Sequence of chain 1.N:
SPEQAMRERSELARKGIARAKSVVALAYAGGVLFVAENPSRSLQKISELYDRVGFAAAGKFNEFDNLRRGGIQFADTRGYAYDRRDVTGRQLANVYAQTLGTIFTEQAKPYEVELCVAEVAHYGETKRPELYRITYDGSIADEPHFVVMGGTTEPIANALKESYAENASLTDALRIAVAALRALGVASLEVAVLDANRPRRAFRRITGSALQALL

Sequence of chain 1.M:
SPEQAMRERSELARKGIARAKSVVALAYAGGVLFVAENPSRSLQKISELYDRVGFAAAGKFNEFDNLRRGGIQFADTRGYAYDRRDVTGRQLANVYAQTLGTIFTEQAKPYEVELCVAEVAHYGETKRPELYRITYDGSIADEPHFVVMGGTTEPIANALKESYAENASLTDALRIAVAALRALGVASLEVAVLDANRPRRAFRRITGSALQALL

The small molecule below binds the protein below.
Small molecule (SMILES): CC(C)C[C@H](NC(=O)[C@H](Cc1ccc(O)cc1)NC(=O)[C@H](CCC(N)=O)NC(=O)CN)C(=O)O

Binding-site contacts:
Ligand atom CZ contacts residue ARG26 of chain 1.N at 2.3 Å.
Ligand atom C contacts residue SER146 of chain 1.M at 3.4 Å.
Ligand atom O contacts residue GLY66 of chain 1.N at 1.7 Å (h-bond).
Ligand atom CA contacts residue SER146 of chain 1.M at 3.7 Å.
Ligand atom C contacts residue GLY66 of chain 1.N at 2.8 Å.
Ligand atom OH contacts residue GLU119 of chain 1.N at 4.0 Å.
Ligand atom CD1 contacts residue LEU50 of chain 1.N at 3.5 Å (hydrophobic).
Ligand atom O contacts residue LYS52 of chain 1.N at 3.4 Å (salt-bridge).
Ligand atom OXT contacts residue LYS52 of chain 1.N at 1.5 Å (salt-bridge).
Ligand atom CA contacts residue GLY66 of chain 1.N at 3.5 Å.
Ligand atom CD1 contacts residue ARG26 of chain 1.N at 4.0 Å.
Ligand atom CB contacts residue ARG26 of chain 1.N at 3.9 Å.
Ligand atom CD1 contacts residue PHE68 of chain 1.N at 4.1 Å (hydrophobic).
Ligand atom O contacts residue ALA27 of chain 1.N at 3.9 Å.
Ligand atom CB contacts residue SER146 of chain 1.M at 3.3 Å.
Ligand atom CB contacts residue LYS52 of chain 1.N at 3.1 Å.
Ligand atom N contacts residue ASP144 of chain 1.M at 4.0 Å.
Ligand atom N contacts residue LYS52 of chain 1.N at 4.2 Å.
Ligand atom CD contacts residue LEU50 of chain 1.N at 4.0 Å (hydrophobic).
Ligand atom O contacts residue SER146 of chain 1.M at 4.1 Å.
Ligand atom O contacts residue ALA65 of chain 1.N at 4.0 Å.
Ligand atom N contacts residue SER146 of chain 1.M at 3.2 Å (h-bond).
Ligand atom CA contacts residue LYS52 of chain 1.N at 2.9 Å.
Ligand atom OXT contacts residue GLY66 of chain 1.N at 3.7 Å.
Ligand atom CE2 contacts residue GLY23 of chain 1.N at 4.1 Å.
Ligand atom CG contacts residue ARG26 of chain 1.N at 3.8 Å.
Ligand atom CD2 contacts residue ARG26 of chain 1.N at 3.0 Å.
Ligand atom CE1 contacts residue ARG26 of chain 1.N at 3.2 Å.
Ligand atom CA contacts residue SER146 of chain 1.M at 3.8 Å.
Ligand atom OH contacts residue ARG26 of chain 1.N at 2.0 Å (salt-bridge).
Ligand atom N contacts residue GLY66 of chain 1.N at 3.1 Å (h-bond).
Ligand atom CG contacts residue LYS52 of chain 1.N at 4.2 Å.
Ligand atom NE2 contacts residue LEU50 of chain 1.N at 2.9 Å.
Ligand atom NE2 contacts residue ILE147 of chain 1.M at 3.7 Å.
Ligand atom CA contacts residue ASP144 of chain 1.M at 4.2 Å.
Ligand atom O contacts residue LYS67 of chain 1.N at 3.8 Å.
Ligand atom CD contacts residue ILE147 of chain 1.M at 4.2 Å (hydrophobic).
Ligand atom CE2 contacts residue ARG26 of chain 1.N at 2.8 Å.
Ligand atom C contacts residue LYS52 of chain 1.N at 2.4 Å.
Ligand atom C contacts residue GLY66 of chain 1.N at 4.2 Å.